Binding-site contacts:
Ligand atom C10 contacts residue ASN149 of chain 1.A at 4.2 Å.
Ligand atom C06 contacts residue LYS64 of chain 1.A at 4.0 Å.
Ligand atom C16 contacts residue GLN117 of chain 1.A at 3.3 Å.
Ligand atom N09 contacts residue TYR218 of chain 1.A at 4.0 Å.
Ligand atom O04 contacts residue GLY314 of chain 1.A at 3.7 Å.
Ligand atom C16 contacts residue ASN149 of chain 1.A at 3.8 Å.
Ligand atom B03 contacts residue TYR147 of chain 1.A at 3.3 Å.
Ligand atom O04 contacts residue ALA315 of chain 1.A at 2.8 Å (h-bond).
Ligand atom C12 contacts residue VAL208 of chain 1.A at 4.1 Å (hydrophobic).
Ligand atom C07 contacts residue SER61 of chain 1.A at 3.6 Å.
Ligand atom CL1 contacts residue GLN117 of chain 1.A at 3.7 Å.
Ligand atom N08 contacts residue ASN149 of chain 1.A at 3.0 Å (h-bond).
Ligand atom C07 contacts residue ASN149 of chain 1.A at 3.5 Å.
Ligand atom N09 contacts residue ASN149 of chain 1.A at 3.7 Å.
Ligand atom CL1 contacts residue TYR218 of chain 1.A at 3.5 Å.
Ligand atom C12 contacts residue TYR218 of chain 1.A at 3.8 Å (hydrophobic).
Ligand atom C07 contacts residue GLN117 of chain 1.A at 4.1 Å.
Ligand atom N08 contacts residue GLN117 of chain 1.A at 3.2 Å (h-bond).
Ligand atom N09 contacts residue GLN117 of chain 1.A at 4.1 Å.
Ligand atom O05 contacts residue TYR147 of chain 1.A at 2.6 Å (h-bond).
Ligand atom C06 contacts residue SER61 of chain 1.A at 2.5 Å.
Ligand atom C17 contacts residue SER61 of chain 1.A at 3.4 Å.
Ligand atom B03 contacts residue SER61 of chain 1.A at 1.5 Å.
Ligand atom N09 contacts residue ALA315 of chain 1.A at 4.2 Å.
Ligand atom C14 contacts residue TYR218 of chain 1.A at 3.6 Å (hydrophobic).
Ligand atom B03 contacts residue LYS64 of chain 1.A at 3.8 Å.
Ligand atom C17 contacts residue TYR218 of chain 1.A at 3.7 Å (hydrophobic).
Ligand atom C16 contacts residue TYR218 of chain 1.A at 3.6 Å (hydrophobic).
Ligand atom C06 contacts residue ALA315 of chain 1.A at 4.0 Å (hydrophobic).
Ligand atom C11 contacts residue TYR218 of chain 1.A at 3.9 Å (hydrophobic).
Ligand atom C11 contacts residue ALA315 of chain 1.A at 3.9 Å (hydrophobic).
Ligand atom C10 contacts residue TYR218 of chain 1.A at 3.8 Å (hydrophobic).
Ligand atom C13 contacts residue TYR218 of chain 1.A at 3.7 Å (hydrophobic).
Ligand atom O04 contacts residue GLY60 of chain 1.A at 3.9 Å.
Ligand atom B03 contacts residue ALA315 of chain 1.A at 4.1 Å.
Ligand atom C14 contacts residue GLN117 of chain 1.A at 4.0 Å.
Ligand atom C17 contacts residue ALA315 of chain 1.A at 3.3 Å (hydrophobic).
Ligand atom O04 contacts residue SER61 of chain 1.A at 2.4 Å (h-bond).
Ligand atom C11 contacts residue THR316 of chain 1.A at 4.2 Å.
Ligand atom O05 contacts residue SER61 of chain 1.A at 2.4 Å (h-bond).

This protein binds this small molecule.
Small molecule (SMILES): OB(O)c1cnn(-c2cccc(Cl)c2)c1

Sequence of chain 1.A:
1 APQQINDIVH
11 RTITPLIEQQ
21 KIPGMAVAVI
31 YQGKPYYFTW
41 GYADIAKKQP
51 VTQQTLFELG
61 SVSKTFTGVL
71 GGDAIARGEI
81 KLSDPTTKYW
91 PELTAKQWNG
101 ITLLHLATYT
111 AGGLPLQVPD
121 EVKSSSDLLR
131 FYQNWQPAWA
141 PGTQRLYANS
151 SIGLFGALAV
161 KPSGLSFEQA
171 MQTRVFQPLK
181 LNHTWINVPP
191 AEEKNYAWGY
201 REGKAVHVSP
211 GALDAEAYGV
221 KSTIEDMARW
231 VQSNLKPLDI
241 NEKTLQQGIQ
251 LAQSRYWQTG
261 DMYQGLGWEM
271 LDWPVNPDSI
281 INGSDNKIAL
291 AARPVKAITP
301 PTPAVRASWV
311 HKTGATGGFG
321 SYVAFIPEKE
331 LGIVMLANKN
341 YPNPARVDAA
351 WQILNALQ